The protein below binds the small molecule below.
Small molecule (SMILES): O=C(O)C#Cc1ccccc1

Binding-site contacts:
Ligand atom O contacts residue MET283 of chain 2.A at 2.8 Å (h-bond).
Ligand atom C2 contacts residue GLN190 of chain 2.A at 3.4 Å.
Ligand atom C2 contacts residue 4LU1 of chain 2.B at 3.5 Å.
Ligand atom O1 contacts residue ARG173 of chain 2.A at 2.9 Å (salt-bridge).
Ligand atom C2 contacts residue TYR394 of chain 2.A at 3.8 Å (hydrophobic).
Ligand atom C4 contacts residue 4LU1 of chain 2.B at 3.7 Å.
Ligand atom O contacts residue LEU439 of chain 2.A at 4.1 Å.
Ligand atom C5 contacts residue 4LU1 of chain 2.B at 3.6 Å.
Ligand atom C3 contacts residue 4LU1 of chain 2.B at 3.6 Å.
Ligand atom C1 contacts residue 4LU1 of chain 2.B at 3.3 Å.
Ligand atom C6 contacts residue 4LU1 of chain 2.B at 3.7 Å.
Ligand atom C contacts residue LEU439 of chain 2.A at 3.9 Å (hydrophobic).
Ligand atom C1 contacts residue PHE437 of chain 2.A at 3.6 Å (hydrophobic).
Ligand atom C7 contacts residue 4LU1 of chain 2.B at 3.4 Å.
Ligand atom C contacts residue 4LU1 of chain 2.B at 3.3 Å.
Ligand atom C5 contacts residue PHE437 of chain 2.A at 3.8 Å (hydrophobic).
Ligand atom C7 contacts residue LEU439 of chain 2.A at 3.0 Å (hydrophobic).
Ligand atom O1 contacts residue GLU282 of chain 2.A at 3.6 Å.
Ligand atom C6 contacts residue LEU439 of chain 2.A at 3.1 Å (hydrophobic).
Ligand atom C8 contacts residue MET283 of chain 2.A at 4.0 Å (hydrophobic).
Ligand atom O1 contacts residue 4LU1 of chain 2.B at 3.4 Å.
Ligand atom C3 contacts residue THR395 of chain 2.A at 3.8 Å.
Ligand atom O contacts residue GLU282 of chain 2.A at 3.2 Å.
Ligand atom C8 contacts residue LEU439 of chain 2.A at 3.4 Å (hydrophobic).
Ligand atom C1 contacts residue GLN190 of chain 2.A at 3.7 Å.
Ligand atom O1 contacts residue LEU439 of chain 2.A at 3.9 Å.
Ligand atom C3 contacts residue PHE437 of chain 2.A at 3.6 Å (hydrophobic).
Ligand atom C1 contacts residue TYR394 of chain 2.A at 3.9 Å (hydrophobic).
Ligand atom C4 contacts residue ILE327 of chain 2.A at 3.9 Å (hydrophobic).
Ligand atom C2 contacts residue THR395 of chain 2.A at 3.9 Å.
Ligand atom C8 contacts residue ARG173 of chain 2.A at 3.8 Å.
Ligand atom C8 contacts residue GLU282 of chain 2.A at 3.8 Å.
Ligand atom C contacts residue PHE437 of chain 2.A at 3.8 Å (hydrophobic).
Ligand atom O1 contacts residue PHE280 of chain 2.A at 3.6 Å.
Ligand atom C4 contacts residue PHE437 of chain 2.A at 3.6 Å (hydrophobic).
Ligand atom C5 contacts residue LEU439 of chain 2.A at 3.8 Å (hydrophobic).
Ligand atom C8 contacts residue 4LU1 of chain 2.B at 3.5 Å.
Ligand atom C4 contacts residue MET283 of chain 2.A at 3.7 Å (hydrophobic).
Ligand atom C2 contacts residue PHE437 of chain 2.A at 3.8 Å (hydrophobic).
Ligand atom O contacts residue 4LU1 of chain 2.B at 3.9 Å.

Sequence of chain 2.A:
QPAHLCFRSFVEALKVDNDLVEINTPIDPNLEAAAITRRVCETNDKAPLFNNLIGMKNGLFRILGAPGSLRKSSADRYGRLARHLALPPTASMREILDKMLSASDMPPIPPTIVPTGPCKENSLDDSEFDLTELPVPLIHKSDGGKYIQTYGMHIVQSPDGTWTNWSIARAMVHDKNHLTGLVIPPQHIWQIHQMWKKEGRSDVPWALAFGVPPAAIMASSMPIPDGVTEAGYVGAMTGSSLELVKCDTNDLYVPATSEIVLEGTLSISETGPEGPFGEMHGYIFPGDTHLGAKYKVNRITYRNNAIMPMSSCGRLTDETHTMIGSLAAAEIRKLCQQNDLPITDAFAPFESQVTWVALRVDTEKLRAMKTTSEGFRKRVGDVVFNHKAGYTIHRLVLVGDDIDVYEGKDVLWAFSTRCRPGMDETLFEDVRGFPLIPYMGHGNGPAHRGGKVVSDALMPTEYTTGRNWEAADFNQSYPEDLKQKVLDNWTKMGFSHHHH